Binding-site contacts:
Ligand atom O1A contacts residue ARG77 of chain 11.D at 2.7 Å (salt-bridge).
Ligand atom O1B contacts residue TYR72 of chain 11.D at 4.0 Å.
Ligand atom C10 contacts residue TYR72 of chain 11.D at 4.0 Å (hydrophobic).
Ligand atom C5 contacts residue ASN93 of chain 11.D at 4.1 Å.
Ligand atom C6 contacts residue ASN93 of chain 11.D at 3.4 Å.
Ligand atom O4 contacts residue HIS298 of chain 11.D at 2.7 Å (h-bond).
Ligand atom C3 contacts residue GLY78 of chain 11.D at 3.8 Å.
Ligand atom O8 contacts residue TYR72 of chain 11.D at 3.4 Å (h-bond).
Ligand atom N5 contacts residue TYR72 of chain 11.D at 2.9 Å (h-bond).
Ligand atom C8 contacts residue ARG77 of chain 11.D at 4.2 Å.
Ligand atom C2 contacts residue GLY78 of chain 11.D at 4.2 Å.
Ligand atom C4 contacts residue HIS298 of chain 11.D at 3.7 Å.
Ligand atom O6 contacts residue ASN93 of chain 11.D at 3.6 Å (h-bond).
Ligand atom O8 contacts residue ARG77 of chain 11.D at 3.5 Å (salt-bridge).
Ligand atom C6 contacts residue ASN80 of chain 11.D at 4.3 Å.
Ligand atom C3 contacts residue VAL296 of chain 11.D at 3.6 Å (hydrophobic).
Ligand atom O3 contacts residue GLY78 of chain 11.D at 3.7 Å.
Ligand atom C1 contacts residue TYR72 of chain 11.D at 3.8 Å (hydrophobic).
Ligand atom C3 contacts residue HIS298 of chain 11.D at 3.8 Å.
Ligand atom C2 contacts residue ARG77 of chain 11.D at 4.0 Å.
Ligand atom O4 contacts residue TYR72 of chain 11.D at 3.7 Å.
Ligand atom O4 contacts residue VAL296 of chain 11.D at 3.9 Å.
Ligand atom O1B contacts residue ARG77 of chain 11.D at 2.4 Å (salt-bridge).
Ligand atom C3 contacts residue ARG77 of chain 11.D at 3.3 Å.
Ligand atom O4 contacts residue GLY78 of chain 11.D at 3.4 Å (h-bond).
Ligand atom C4 contacts residue TYR72 of chain 11.D at 3.4 Å (hydrophobic).
Ligand atom O1A contacts residue GLY78 of chain 11.D at 3.8 Å.
Ligand atom C11 contacts residue TYR72 of chain 11.D at 4.2 Å (hydrophobic).
Ligand atom C6 contacts residue THR94 of chain 11.D at 4.3 Å.
Ligand atom O1A contacts residue LYS186 of chain 11.D at 4.3 Å.
Ligand atom C6 contacts residue TYR72 of chain 11.D at 3.7 Å (hydrophobic).
Ligand atom C4 contacts residue GLY78 of chain 11.D at 3.9 Å.
Ligand atom C4 contacts residue ARG77 of chain 11.D at 4.0 Å.
Ligand atom O1A contacts residue TYR72 of chain 11.D at 3.4 Å.
Ligand atom C1 contacts residue ARG77 of chain 11.D at 3.1 Å.
Ligand atom O4 contacts residue ARG77 of chain 11.D at 4.2 Å.
Ligand atom C4 contacts residue VAL296 of chain 11.D at 4.2 Å (hydrophobic).
Ligand atom O4 contacts residue ASN80 of chain 11.D at 4.1 Å.
Ligand atom O4 contacts residue THR291 of chain 11.D at 3.9 Å.
Ligand atom C5 contacts residue TYR72 of chain 11.D at 3.5 Å (hydrophobic).

Sequence of chain 11.E:
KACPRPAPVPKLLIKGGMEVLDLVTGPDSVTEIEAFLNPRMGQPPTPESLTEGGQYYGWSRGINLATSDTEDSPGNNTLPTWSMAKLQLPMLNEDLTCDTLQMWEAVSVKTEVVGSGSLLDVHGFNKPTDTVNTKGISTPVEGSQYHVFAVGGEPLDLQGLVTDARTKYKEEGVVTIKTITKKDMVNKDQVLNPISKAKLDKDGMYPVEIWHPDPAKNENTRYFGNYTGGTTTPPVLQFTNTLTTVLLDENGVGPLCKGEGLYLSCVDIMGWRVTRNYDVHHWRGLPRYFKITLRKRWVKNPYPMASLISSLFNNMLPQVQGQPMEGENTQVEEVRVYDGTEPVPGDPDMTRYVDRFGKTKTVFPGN

Sequence of chain 11.D:
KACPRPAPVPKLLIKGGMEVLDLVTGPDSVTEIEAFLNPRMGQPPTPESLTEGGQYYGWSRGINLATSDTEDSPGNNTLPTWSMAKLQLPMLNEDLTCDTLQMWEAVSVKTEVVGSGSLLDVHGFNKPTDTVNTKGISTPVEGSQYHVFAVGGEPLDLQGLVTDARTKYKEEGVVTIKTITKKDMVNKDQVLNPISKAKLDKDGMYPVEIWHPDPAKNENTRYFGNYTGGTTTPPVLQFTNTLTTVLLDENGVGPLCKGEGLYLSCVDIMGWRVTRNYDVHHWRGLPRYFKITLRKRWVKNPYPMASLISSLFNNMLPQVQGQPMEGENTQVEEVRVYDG

This small molecule binds to this protein.
Small molecule (SMILES): CC(=O)N[C@@H]1[C@@H](O[C@@H]2O[C@H](CO)[C@H](O)[C@H](O[C@]3(C(=O)O)C[C@H](O)[C@@H](NC(C)=O)[C@H]([C@H](O)[C@H](O)CO)O3)[C@H]2O)[C@H](O)[C@@H](CO[C@]2(C(=O)O)C[C@H](O)[C@@H](NC(C)=O)[C@H]([C@H](O)[C@H](O)CO)O2)O[C@H]1O